Sequence of chain 1.A:
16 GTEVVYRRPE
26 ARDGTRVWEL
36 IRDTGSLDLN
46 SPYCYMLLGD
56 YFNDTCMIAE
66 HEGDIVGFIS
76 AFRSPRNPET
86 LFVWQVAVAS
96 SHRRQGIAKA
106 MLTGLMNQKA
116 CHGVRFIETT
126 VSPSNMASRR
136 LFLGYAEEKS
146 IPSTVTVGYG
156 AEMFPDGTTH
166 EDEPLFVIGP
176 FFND

Binding-site contacts:
Ligand atom ND contacts residue THR125 of chain 1.A at 3.0 Å (h-bond).
Ligand atom CA contacts residue GLU168 of chain 1.A at 3.5 Å.
Ligand atom CG contacts residue GLU168 of chain 1.A at 4.4 Å.
Ligand atom ND contacts residue TYR48 of chain 1.B at 4.3 Å.
Ligand atom CB contacts residue GLU168 of chain 1.A at 3.7 Å.
Ligand atom C contacts residue GLN90 of chain 1.A at 3.5 Å.
Ligand atom O contacts residue LEU42 of chain 1.A at 3.6 Å.
Ligand atom O contacts residue GLN90 of chain 1.A at 3.0 Å (h-bond).
Ligand atom CG contacts residue THR125 of chain 1.A at 4.1 Å.
Ligand atom C contacts residue ASP43 of chain 1.A at 3.6 Å.
Ligand atom CG contacts residue TRP89 of chain 1.A at 3.2 Å (hydrophobic).
Ligand atom CA contacts residue ASP43 of chain 1.A at 3.4 Å.
Ligand atom CA contacts residue TYR48 of chain 1.B at 3.9 Å (hydrophobic).
Ligand atom N contacts residue ASP43 of chain 1.A at 2.9 Å (salt-bridge).
Ligand atom CB contacts residue THR125 of chain 1.A at 3.8 Å.
Ligand atom CB contacts residue TYR48 of chain 1.B at 3.4 Å (hydrophobic).
Ligand atom CB contacts residue TRP89 of chain 1.A at 3.8 Å (hydrophobic).
Ligand atom OXT contacts residue ASP43 of chain 1.A at 4.0 Å.
Ligand atom OXT contacts residue TRP89 of chain 1.A at 3.4 Å (h-bond).
Ligand atom O contacts residue ASP43 of chain 1.A at 3.0 Å (salt-bridge).
Ligand atom C contacts residue TYR48 of chain 1.B at 4.3 Å (hydrophobic).
Ligand atom OXT contacts residue TYR48 of chain 1.B at 3.6 Å.
Ligand atom OXT contacts residue GLN90 of chain 1.A at 3.2 Å (h-bond).
Ligand atom ND contacts residue THR124 of chain 1.A at 4.3 Å.
Ligand atom ND contacts residue TRP89 of chain 1.A at 2.9 Å (h-bond).
Ligand atom N contacts residue GLU168 of chain 1.A at 2.7 Å (salt-bridge).

The small molecule below binds the protein below.
Small molecule (SMILES): NCC[C@H](N)C(=O)O

Sequence of chain 1.B:
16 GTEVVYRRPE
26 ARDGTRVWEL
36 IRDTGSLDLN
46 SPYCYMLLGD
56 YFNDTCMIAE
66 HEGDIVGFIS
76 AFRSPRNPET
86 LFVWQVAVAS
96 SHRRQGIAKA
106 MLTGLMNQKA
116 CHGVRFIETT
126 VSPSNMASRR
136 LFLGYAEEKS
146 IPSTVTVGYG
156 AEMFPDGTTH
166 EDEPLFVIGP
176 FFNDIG